Sequence of chain 4.S:
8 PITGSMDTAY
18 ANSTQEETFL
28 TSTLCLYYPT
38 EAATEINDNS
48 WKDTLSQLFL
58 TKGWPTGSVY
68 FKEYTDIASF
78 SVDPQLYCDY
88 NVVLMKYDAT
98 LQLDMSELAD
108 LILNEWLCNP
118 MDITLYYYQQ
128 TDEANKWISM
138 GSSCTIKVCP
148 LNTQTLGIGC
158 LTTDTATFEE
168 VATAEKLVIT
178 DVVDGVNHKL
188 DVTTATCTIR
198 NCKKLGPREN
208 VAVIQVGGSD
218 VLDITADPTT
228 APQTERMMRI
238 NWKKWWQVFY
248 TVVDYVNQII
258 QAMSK

Binding-site contacts:
Ligand atom O5 contacts residue ASN19 of chain 4.S at 2.2 Å (h-bond).
Ligand atom C2 contacts residue ASN19 of chain 4.S at 3.4 Å.
Ligand atom C8 contacts residue TYR17 of chain 4.S at 4.2 Å (hydrophobic).
Ligand atom C1 contacts residue ASN19 of chain 4.S at 1.9 Å.
Ligand atom C3 contacts residue ASN19 of chain 4.S at 4.4 Å.
Ligand atom N2 contacts residue ASN19 of chain 4.S at 4.1 Å.
Ligand atom C6 contacts residue ASN19 of chain 4.S at 4.1 Å.
Ligand atom C5 contacts residue ASN19 of chain 4.S at 3.4 Å.
Ligand atom O6 contacts residue ASN19 of chain 4.S at 4.4 Å.

This small molecule binds to this protein.
Small molecule (SMILES): CC(=O)N[C@H]1[C@H](O[C@H]2[C@H](O)[C@@H](NC(C)=O)CO[C@@H]2CO)O[C@H](CO)[C@@H](O)[C@@H]1O